Binding-site contacts:
Ligand atom O8 contacts residue ILE309 of chain 1.B at 3.5 Å.
Ligand atom O44 contacts residue ASP313 of chain 1.B at 2.9 Å (salt-bridge).
Ligand atom O41 contacts residue GLY384 of chain 1.B at 3.2 Å (h-bond).
Ligand atom F47 contacts residue TYR188 of chain 1.B at 3.2 Å.
Ligand atom C12 contacts residue VAL242 of chain 1.B at 3.4 Å (hydrophobic).
Ligand atom C31 contacts residue ARG311 of chain 1.B at 3.2 Å.
Ligand atom C26 contacts residue TYR18 of chain 1.A at 3.5 Å (hydrophobic).
Ligand atom C12 contacts residue SER275 of chain 1.B at 3.6 Å.
Ligand atom C16 contacts residue VAL242 of chain 1.B at 3.6 Å (hydrophobic).
Ligand atom O44 contacts residue GLY353 of chain 1.B at 3.3 Å (h-bond).
Ligand atom C18 contacts residue TYR18 of chain 1.A at 3.5 Å (hydrophobic).
Ligand atom O45 contacts residue POP1 of chain 1.D at 2.8 Å (h-bond).
Ligand atom C16 contacts residue ALA244 of chain 1.B at 3.6 Å (hydrophobic).
Ligand atom N17 contacts residue ASP219 of chain 1.B at 3.0 Å (salt-bridge).
Ligand atom C11 contacts residue VAL242 of chain 1.B at 3.5 Å (hydrophobic).
Ligand atom F48 contacts residue VAL242 of chain 1.B at 3.4 Å.
Ligand atom C15 contacts residue HIS191 of chain 1.B at 3.2 Å.
Ligand atom C2 contacts residue VAL242 of chain 1.B at 3.5 Å (hydrophobic).
Ligand atom C14 contacts residue HIS191 of chain 1.B at 3.5 Å.
Ligand atom C20 contacts residue PHE193 of chain 1.B at 3.4 Å (hydrophobic).
Ligand atom O45 contacts residue PO41 of chain 1.H at 2.4 Å (h-bond).
Ligand atom F49 contacts residue TYR188 of chain 1.B at 3.6 Å.
Ligand atom O42 contacts residue ARG392 of chain 1.A at 3.3 Å (salt-bridge).
Ligand atom C33 contacts residue GLY353 of chain 1.B at 3.2 Å.
Ligand atom O37 contacts residue POP1 of chain 1.D at 3.5 Å (h-bond).
Ligand atom C20 contacts residue TYR18 of chain 1.A at 3.5 Å (hydrophobic).
Ligand atom O45 contacts residue ARG311 of chain 1.B at 3.1 Å (salt-bridge).
Ligand atom O19 contacts residue ALA244 of chain 1.B at 3.4 Å.
Ligand atom O41 contacts residue GLY383 of chain 1.B at 3.2 Å (h-bond).
Ligand atom C28 contacts residue ARG311 of chain 1.B at 3.4 Å.
Ligand atom F49 contacts residue TYR240 of chain 1.B at 3.3 Å.
Ligand atom C21 contacts residue PHE193 of chain 1.B at 3.4 Å (hydrophobic).
Ligand atom O42 contacts residue GLY384 of chain 1.B at 3.1 Å (h-bond).
Ligand atom F48 contacts residue SER241 of chain 1.B at 3.1 Å.
Ligand atom N27 contacts residue ARG311 of chain 1.B at 3.2 Å (salt-bridge).
Ligand atom C6 contacts residue ILE309 of chain 1.B at 3.5 Å (hydrophobic).
Ligand atom C21 contacts residue ASP219 of chain 1.B at 3.4 Å.
Ligand atom F48 contacts residue TYR240 of chain 1.B at 3.4 Å.
Ligand atom N24 contacts residue PHE193 of chain 1.B at 3.4 Å (h-bond).
Ligand atom N24 contacts residue ARG196 of chain 1.B at 3.4 Å (salt-bridge).

Sequence of chain 1.B:
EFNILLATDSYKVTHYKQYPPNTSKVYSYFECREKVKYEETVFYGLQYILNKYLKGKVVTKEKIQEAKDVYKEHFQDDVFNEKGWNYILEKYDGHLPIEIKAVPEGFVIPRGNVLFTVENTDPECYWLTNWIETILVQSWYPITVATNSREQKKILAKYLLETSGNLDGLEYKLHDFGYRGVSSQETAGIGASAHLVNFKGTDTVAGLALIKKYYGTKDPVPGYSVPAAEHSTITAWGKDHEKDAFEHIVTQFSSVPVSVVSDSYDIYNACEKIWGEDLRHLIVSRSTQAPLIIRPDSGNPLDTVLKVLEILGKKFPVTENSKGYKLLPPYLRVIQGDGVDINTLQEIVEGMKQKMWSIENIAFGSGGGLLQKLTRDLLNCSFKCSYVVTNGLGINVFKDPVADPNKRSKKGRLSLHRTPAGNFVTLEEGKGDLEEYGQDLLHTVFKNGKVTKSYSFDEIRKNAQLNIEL

Sequence of chain 1.A:
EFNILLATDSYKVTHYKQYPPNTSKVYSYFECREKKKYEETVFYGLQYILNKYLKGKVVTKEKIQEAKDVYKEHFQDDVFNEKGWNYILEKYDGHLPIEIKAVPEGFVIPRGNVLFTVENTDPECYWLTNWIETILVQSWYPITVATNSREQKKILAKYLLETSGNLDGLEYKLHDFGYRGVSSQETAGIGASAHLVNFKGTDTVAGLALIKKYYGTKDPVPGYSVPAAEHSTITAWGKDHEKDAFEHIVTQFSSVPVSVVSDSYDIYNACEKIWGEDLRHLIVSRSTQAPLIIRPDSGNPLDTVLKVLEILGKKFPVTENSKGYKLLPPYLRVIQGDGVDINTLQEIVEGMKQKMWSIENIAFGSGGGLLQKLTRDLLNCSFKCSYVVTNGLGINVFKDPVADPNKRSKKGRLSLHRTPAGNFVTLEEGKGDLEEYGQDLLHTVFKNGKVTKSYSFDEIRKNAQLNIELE

The protein below binds the small molecule below.
Small molecule (SMILES): O=C(NCc1ccc(S(=O)(=O)c2cccc(C(F)(F)F)c2)cc1)c1cnc2c(cnn2[C@@H]2O[C@H](COP(=O)(O)O)[C@@H](O)[C@H]2O)c1